This protein binds this small molecule.
Small molecule (SMILES): CC(=O)N[C@@H]1[C@@H](O)[C@H](O)[C@@H](CO)O[C@H]1O

Sequence of chain 1.C:
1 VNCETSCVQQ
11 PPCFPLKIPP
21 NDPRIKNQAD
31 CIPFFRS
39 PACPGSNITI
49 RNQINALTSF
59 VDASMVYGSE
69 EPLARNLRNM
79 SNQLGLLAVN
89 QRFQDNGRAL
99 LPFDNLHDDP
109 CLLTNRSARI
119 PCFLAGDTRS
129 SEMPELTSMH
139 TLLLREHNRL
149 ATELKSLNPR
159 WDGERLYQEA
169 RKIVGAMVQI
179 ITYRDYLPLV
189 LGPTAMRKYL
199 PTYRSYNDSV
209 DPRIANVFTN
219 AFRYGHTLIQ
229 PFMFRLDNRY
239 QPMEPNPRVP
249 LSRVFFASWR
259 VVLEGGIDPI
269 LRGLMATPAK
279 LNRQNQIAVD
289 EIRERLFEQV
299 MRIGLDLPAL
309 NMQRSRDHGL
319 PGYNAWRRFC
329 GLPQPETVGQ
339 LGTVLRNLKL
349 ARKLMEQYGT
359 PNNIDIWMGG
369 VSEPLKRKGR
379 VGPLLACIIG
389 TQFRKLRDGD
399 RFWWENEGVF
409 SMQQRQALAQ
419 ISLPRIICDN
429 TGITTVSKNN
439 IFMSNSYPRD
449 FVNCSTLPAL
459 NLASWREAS

Binding-site contacts:
Ligand atom O5 contacts residue TRP257 of chain 1.C at 4.1 Å.
Ligand atom C5 contacts residue SER115 of chain 1.C at 4.0 Å.
Ligand atom O6 contacts residue LEU261 of chain 1.C at 3.2 Å.
Ligand atom O5 contacts residue ASN113 of chain 1.C at 2.3 Å (h-bond).
Ligand atom N2 contacts residue ASN113 of chain 1.C at 3.0 Å (h-bond).
Ligand atom C4 contacts residue ASN113 of chain 1.C at 4.2 Å.
Ligand atom C5 contacts residue ASN113 of chain 1.C at 3.7 Å.
Ligand atom C7 contacts residue TRP257 of chain 1.C at 4.4 Å (hydrophobic).
Ligand atom O7 contacts residue ASN113 of chain 1.C at 4.3 Å.
Ligand atom C6 contacts residue LEU261 of chain 1.C at 4.0 Å (hydrophobic).
Ligand atom C1 contacts residue SER115 of chain 1.C at 3.6 Å.
Ligand atom C1 contacts residue ASN113 of chain 1.C at 1.5 Å.
Ligand atom C7 contacts residue ASN113 of chain 1.C at 3.9 Å.
Ligand atom C1 contacts residue TRP257 of chain 1.C at 4.3 Å (hydrophobic).
Ligand atom O6 contacts residue ALA116 of chain 1.C at 3.5 Å.
Ligand atom C3 contacts residue ASN113 of chain 1.C at 3.8 Å.
Ligand atom C2 contacts residue TRP257 of chain 1.C at 4.1 Å (hydrophobic).
Ligand atom O5 contacts residue ALA116 of chain 1.C at 3.8 Å.
Ligand atom C1 contacts residue ALA116 of chain 1.C at 4.4 Å (hydrophobic).
Ligand atom O5 contacts residue SER115 of chain 1.C at 3.8 Å.
Ligand atom O7 contacts residue TRP257 of chain 1.C at 3.6 Å.
Ligand atom C2 contacts residue ASN113 of chain 1.C at 2.5 Å.